The protein below binds the small molecule below.
Small molecule (SMILES): CC(=O)N[C@@H]1[C@@H](O)[C@H](O)[C@@H](CO)O[C@H]1O

Binding-site contacts:
Ligand atom O7 contacts residue TYR793 of chain 1.A at 3.6 Å.
Ligand atom C2 contacts residue ASN706 of chain 1.C at 2.5 Å.
Ligand atom O6 contacts residue ILE791 of chain 1.A at 3.4 Å.
Ligand atom C1 contacts residue TYR793 of chain 1.A at 4.4 Å (hydrophobic).
Ligand atom O5 contacts residue ASN706 of chain 1.C at 2.4 Å (h-bond).
Ligand atom C1 contacts residue ASN706 of chain 1.C at 1.4 Å.
Ligand atom C8 contacts residue ILE1127 of chain 1.C at 4.1 Å (hydrophobic).
Ligand atom C7 contacts residue ASN706 of chain 1.C at 3.8 Å.
Ligand atom C3 contacts residue ASN706 of chain 1.C at 3.8 Å.
Ligand atom C5 contacts residue ASN706 of chain 1.C at 3.7 Å.
Ligand atom N2 contacts residue ASN706 of chain 1.C at 2.9 Å (h-bond).
Ligand atom C4 contacts residue ASN706 of chain 1.C at 4.2 Å.
Ligand atom C2 contacts residue TYR793 of chain 1.A at 4.4 Å (hydrophobic).
Ligand atom O7 contacts residue ASN706 of chain 1.C at 4.2 Å.
Ligand atom C7 contacts residue TYR793 of chain 1.A at 4.2 Å (hydrophobic).

Sequence of chain 1.A:
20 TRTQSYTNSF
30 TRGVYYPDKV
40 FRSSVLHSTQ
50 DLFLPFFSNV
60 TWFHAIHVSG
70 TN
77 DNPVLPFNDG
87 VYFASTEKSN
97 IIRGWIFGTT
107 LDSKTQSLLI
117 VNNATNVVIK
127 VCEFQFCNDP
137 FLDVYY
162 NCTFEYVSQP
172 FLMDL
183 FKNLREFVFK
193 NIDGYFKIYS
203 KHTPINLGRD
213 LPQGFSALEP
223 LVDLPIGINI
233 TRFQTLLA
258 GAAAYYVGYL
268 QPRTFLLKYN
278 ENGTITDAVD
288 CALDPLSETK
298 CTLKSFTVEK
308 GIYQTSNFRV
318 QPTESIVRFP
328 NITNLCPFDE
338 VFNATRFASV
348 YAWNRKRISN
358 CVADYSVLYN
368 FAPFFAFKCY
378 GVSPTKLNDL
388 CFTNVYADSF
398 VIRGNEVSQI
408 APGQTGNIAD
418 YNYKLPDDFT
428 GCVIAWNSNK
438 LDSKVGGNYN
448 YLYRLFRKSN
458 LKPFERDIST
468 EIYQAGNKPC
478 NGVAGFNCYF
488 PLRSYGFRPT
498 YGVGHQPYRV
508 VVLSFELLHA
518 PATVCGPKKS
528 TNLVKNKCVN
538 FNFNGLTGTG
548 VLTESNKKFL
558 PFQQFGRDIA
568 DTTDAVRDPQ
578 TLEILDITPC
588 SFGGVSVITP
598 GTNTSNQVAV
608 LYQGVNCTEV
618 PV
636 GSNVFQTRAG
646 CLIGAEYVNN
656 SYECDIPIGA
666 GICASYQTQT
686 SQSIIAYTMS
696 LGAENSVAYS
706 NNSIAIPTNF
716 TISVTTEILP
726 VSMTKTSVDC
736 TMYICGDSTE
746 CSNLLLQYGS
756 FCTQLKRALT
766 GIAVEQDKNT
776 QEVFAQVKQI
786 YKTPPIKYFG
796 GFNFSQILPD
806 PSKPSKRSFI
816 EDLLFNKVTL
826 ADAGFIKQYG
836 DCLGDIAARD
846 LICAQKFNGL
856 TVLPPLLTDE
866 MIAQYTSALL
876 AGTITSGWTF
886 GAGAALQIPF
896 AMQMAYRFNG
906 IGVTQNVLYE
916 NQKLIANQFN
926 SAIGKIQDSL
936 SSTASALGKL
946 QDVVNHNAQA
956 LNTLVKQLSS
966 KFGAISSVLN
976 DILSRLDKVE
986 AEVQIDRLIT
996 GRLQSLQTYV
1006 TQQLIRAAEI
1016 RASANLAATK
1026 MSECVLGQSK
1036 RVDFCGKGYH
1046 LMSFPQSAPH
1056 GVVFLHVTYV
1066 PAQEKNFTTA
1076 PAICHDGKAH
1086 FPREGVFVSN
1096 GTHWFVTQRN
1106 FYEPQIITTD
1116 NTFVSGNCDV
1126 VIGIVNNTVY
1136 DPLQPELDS

Sequence of chain 1.C:
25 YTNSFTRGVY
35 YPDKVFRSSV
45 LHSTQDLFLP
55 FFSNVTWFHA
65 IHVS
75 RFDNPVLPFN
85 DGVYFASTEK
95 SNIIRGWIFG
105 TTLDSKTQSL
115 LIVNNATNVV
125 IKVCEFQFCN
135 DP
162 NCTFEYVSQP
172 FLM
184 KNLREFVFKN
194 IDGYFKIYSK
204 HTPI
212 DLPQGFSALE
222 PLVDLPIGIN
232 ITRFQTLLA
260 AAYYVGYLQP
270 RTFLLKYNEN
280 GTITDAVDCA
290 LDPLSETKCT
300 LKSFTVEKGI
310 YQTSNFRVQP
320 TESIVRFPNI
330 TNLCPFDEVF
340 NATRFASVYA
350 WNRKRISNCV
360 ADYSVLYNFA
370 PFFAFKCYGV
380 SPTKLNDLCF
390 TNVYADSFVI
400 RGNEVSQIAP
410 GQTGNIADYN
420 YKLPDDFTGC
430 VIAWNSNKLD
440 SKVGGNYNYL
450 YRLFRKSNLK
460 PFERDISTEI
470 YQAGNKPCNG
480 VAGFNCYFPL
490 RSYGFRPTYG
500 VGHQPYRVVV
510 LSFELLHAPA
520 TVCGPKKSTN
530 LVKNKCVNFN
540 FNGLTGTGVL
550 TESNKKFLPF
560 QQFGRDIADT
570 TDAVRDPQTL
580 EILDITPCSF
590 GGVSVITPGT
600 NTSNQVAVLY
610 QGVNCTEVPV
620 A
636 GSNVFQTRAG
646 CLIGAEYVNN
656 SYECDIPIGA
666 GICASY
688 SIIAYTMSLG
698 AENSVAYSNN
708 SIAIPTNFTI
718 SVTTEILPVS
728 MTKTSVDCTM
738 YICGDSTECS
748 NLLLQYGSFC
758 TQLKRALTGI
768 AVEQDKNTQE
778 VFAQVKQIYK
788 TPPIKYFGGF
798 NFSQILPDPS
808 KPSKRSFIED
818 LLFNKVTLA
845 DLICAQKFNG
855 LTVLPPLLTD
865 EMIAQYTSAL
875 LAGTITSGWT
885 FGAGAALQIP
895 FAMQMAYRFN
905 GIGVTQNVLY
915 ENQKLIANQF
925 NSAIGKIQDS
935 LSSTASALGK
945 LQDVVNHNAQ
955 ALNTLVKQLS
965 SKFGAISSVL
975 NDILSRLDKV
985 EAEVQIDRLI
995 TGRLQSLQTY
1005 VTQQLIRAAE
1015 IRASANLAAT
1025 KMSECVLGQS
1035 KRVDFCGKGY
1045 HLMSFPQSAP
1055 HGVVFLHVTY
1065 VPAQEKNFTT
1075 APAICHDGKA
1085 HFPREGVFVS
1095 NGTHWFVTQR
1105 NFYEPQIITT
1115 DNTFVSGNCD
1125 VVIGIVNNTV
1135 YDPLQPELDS